Binding-site contacts:
Ligand atom O9 contacts residue MET110 of chain 1.B at 3.8 Å.
Ligand atom C9 contacts residue ARG112 of chain 1.B at 4.0 Å.
Ligand atom C3 contacts residue FE1 of chain 1.F at 2.9 Å.
Ligand atom C18 contacts residue LEU108 of chain 1.B at 4.0 Å (hydrophobic).
Ligand atom C12 contacts residue LEU108 of chain 1.B at 3.4 Å (hydrophobic).
Ligand atom C12 contacts residue MET110 of chain 1.B at 3.5 Å (hydrophobic).
Ligand atom C3 contacts residue ARG101 of chain 1.B at 3.6 Å.
Ligand atom C18 contacts residue FE1 of chain 1.F at 4.2 Å.
Ligand atom O17 contacts residue ARG101 of chain 1.B at 3.8 Å.
Ligand atom O9 contacts residue LEU108 of chain 1.B at 3.7 Å.
Ligand atom C9 contacts residue THR100 of chain 1.B at 4.2 Å.
Ligand atom O6 contacts residue ARG112 of chain 1.B at 3.1 Å (salt-bridge).
Ligand atom C6 contacts residue ARG101 of chain 1.B at 3.6 Å.
Ligand atom O17 contacts residue MET110 of chain 1.B at 3.8 Å.
Ligand atom C12 contacts residue HIS109 of chain 1.B at 3.5 Å.
Ligand atom C3 contacts residue ARG112 of chain 1.B at 3.4 Å.
Ligand atom O6 contacts residue ARG101 of chain 1.B at 3.7 Å.
Ligand atom C12 contacts residue ALA99 of chain 1.B at 3.5 Å (hydrophobic).
Ligand atom O3 contacts residue FE1 of chain 1.F at 2.1 Å.
Ligand atom O6 contacts residue FE1 of chain 1.F at 2.3 Å.
Ligand atom C15 contacts residue LEU108 of chain 1.B at 3.4 Å (hydrophobic).
Ligand atom O9 contacts residue SER19 of chain 1.B at 4.1 Å.
Ligand atom C21 contacts residue LEU108 of chain 1.B at 3.9 Å (hydrophobic).
Ligand atom C9 contacts residue ARG101 of chain 1.B at 3.9 Å.
Ligand atom O3 contacts residue ARG112 of chain 1.B at 3.1 Å (salt-bridge).
Ligand atom C21 contacts residue ARG101 of chain 1.B at 4.1 Å.
Ligand atom C18 contacts residue ARG101 of chain 1.B at 4.1 Å.
Ligand atom C12 contacts residue ARG101 of chain 1.B at 3.9 Å.
Ligand atom O9 contacts residue HIS109 of chain 1.B at 4.2 Å.
Ligand atom C9 contacts residue MET110 of chain 1.B at 4.2 Å (hydrophobic).
Ligand atom C15 contacts residue MET110 of chain 1.B at 3.7 Å (hydrophobic).
Ligand atom O9 contacts residue THR21 of chain 1.B at 3.0 Å (h-bond).
Ligand atom C15 contacts residue HIS109 of chain 1.B at 3.5 Å.
Ligand atom O3 contacts residue ARG101 of chain 1.B at 3.2 Å (salt-bridge).
Ligand atom C18 contacts residue MET110 of chain 1.B at 4.0 Å (hydrophobic).
Ligand atom C21 contacts residue MET110 of chain 1.B at 3.7 Å (hydrophobic).
Ligand atom C6 contacts residue FE1 of chain 1.F at 2.9 Å.
Ligand atom C6 contacts residue ARG112 of chain 1.B at 3.4 Å.
Ligand atom O6 contacts residue LYS82 of chain 1.B at 2.9 Å (salt-bridge).
Ligand atom C9 contacts residue ALA99 of chain 1.B at 3.6 Å (hydrophobic).

The protein below binds the small molecule below.
Small molecule (SMILES): O=C(O)c1cccc(O)c1O

Sequence of chain 1.B:
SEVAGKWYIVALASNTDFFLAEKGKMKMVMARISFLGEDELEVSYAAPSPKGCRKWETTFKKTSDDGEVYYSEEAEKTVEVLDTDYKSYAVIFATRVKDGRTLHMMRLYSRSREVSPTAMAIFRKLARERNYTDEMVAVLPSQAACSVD